Binding-site contacts:
Ligand atom C31 contacts residue CYS35 of chain 1.F at 3.4 Å (hydrophobic).
Ligand atom O14 contacts residue ARG40 of chain 1.F at 2.8 Å (salt-bridge).
Ligand atom O13 contacts residue LYS37 of chain 1.F at 2.6 Å (salt-bridge).
Ligand atom O31 contacts residue CYS35 of chain 1.F at 3.0 Å (h-bond).
Ligand atom C23 contacts residue LYS18 of chain 1.F at 4.2 Å.
Ligand atom O31 contacts residue LYS18 of chain 1.F at 3.8 Å.
Ligand atom C33 contacts residue CYS35 of chain 1.F at 3.3 Å (hydrophobic).
Ligand atom O11 contacts residue ARG40 of chain 1.F at 3.1 Å (salt-bridge).
Ligand atom C3 contacts residue CYS35 of chain 1.F at 4.0 Å (hydrophobic).
Ligand atom O11 contacts residue ILE16 of chain 1.F at 4.0 Å.
Ligand atom C33 contacts residue LYS37 of chain 1.F at 3.4 Å.
Ligand atom C21 contacts residue LYS18 of chain 1.F at 4.0 Å.
Ligand atom C2 contacts residue LYS18 of chain 1.F at 3.9 Å.
Ligand atom C2 contacts residue THR17 of chain 1.F at 4.1 Å.
Ligand atom C5 contacts residue LYS18 of chain 1.F at 3.8 Å.
Ligand atom C22 contacts residue PRO19 of chain 1.F at 4.1 Å (hydrophobic).
Ligand atom C34 contacts residue HIS34 of chain 1.F at 3.9 Å.
Ligand atom C36 contacts residue LYS37 of chain 1.F at 4.2 Å.
Ligand atom C22 contacts residue LYS18 of chain 1.F at 3.0 Å.
Ligand atom P contacts residue ARG40 of chain 1.F at 3.8 Å.
Ligand atom C31 contacts residue HIS34 of chain 1.F at 3.6 Å.
Ligand atom C2 contacts residue ILE16 of chain 1.F at 3.8 Å (hydrophobic).
Ligand atom C22 contacts residue THR17 of chain 1.F at 3.5 Å.
Ligand atom P contacts residue LYS37 of chain 1.F at 4.0 Å.
Ligand atom O32 contacts residue LYS18 of chain 1.F at 4.2 Å.
Ligand atom O31 contacts residue HIS34 of chain 1.F at 3.9 Å.
Ligand atom C32 contacts residue CYS35 of chain 1.F at 2.7 Å (hydrophobic).
Ligand atom C3 contacts residue LYS18 of chain 1.F at 3.2 Å.
Ligand atom C4 contacts residue LYS18 of chain 1.F at 4.1 Å.
Ligand atom O32 contacts residue HIS34 of chain 1.F at 3.9 Å.
Ligand atom C34 contacts residue LYS37 of chain 1.F at 3.8 Å.
Ligand atom O22 contacts residue THR17 of chain 1.F at 4.0 Å.
Ligand atom C3 contacts residue THR17 of chain 1.F at 3.8 Å.
Ligand atom C32 contacts residue HIS34 of chain 1.F at 3.7 Å.
Ligand atom C4 contacts residue PRO19 of chain 1.F at 4.0 Å (hydrophobic).
Ligand atom C1 contacts residue CYS35 of chain 1.F at 4.1 Å (hydrophobic).
Ligand atom C1 contacts residue ARG40 of chain 1.F at 3.7 Å.
Ligand atom C21 contacts residue THR17 of chain 1.F at 3.9 Å.
Ligand atom C34 contacts residue CYS35 of chain 1.F at 3.9 Å (hydrophobic).
Ligand atom O14 contacts residue LYS37 of chain 1.F at 4.0 Å.

This protein binds this small molecule.
Small molecule (SMILES): CCCCCC(=O)OC[C@H](COP(=O)(O)O)OC(=O)CCCCC

Sequence of chain 1.F:
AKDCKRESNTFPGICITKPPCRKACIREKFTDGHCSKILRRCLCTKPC